A small-molecule ligand and the protein it binds are described below.
Small molecule (SMILES): CC(=O)N[C@H]1[C@H](O[C@H]2[C@H](O)[C@@H](NC(C)=O)CO[C@@H]2CO)O[C@H](CO)[C@@H](O)[C@@H]1O

Binding-site contacts:
Ligand atom C4 contacts residue ASN252 of chain 1.T at 4.3 Å.
Ligand atom O6 contacts residue PHE208 of chain 1.T at 4.0 Å.
Ligand atom C7 contacts residue ASN252 of chain 1.T at 4.0 Å.
Ligand atom O5 contacts residue ASN252 of chain 1.T at 2.4 Å (h-bond).
Ligand atom C8 contacts residue SER251 of chain 1.T at 3.4 Å.
Ligand atom C7 contacts residue SER251 of chain 1.T at 3.1 Å.
Ligand atom C5 contacts residue PHE208 of chain 1.T at 4.4 Å (hydrophobic).
Ligand atom O5 contacts residue PHE208 of chain 1.T at 3.5 Å.
Ligand atom C7 contacts residue ARG205 of chain 1.T at 4.4 Å.
Ligand atom O6 contacts residue SER207 of chain 1.T at 3.8 Å.
Ligand atom C8 contacts residue ARG205 of chain 1.T at 3.7 Å.
Ligand atom N2 contacts residue ASN252 of chain 1.T at 3.0 Å (h-bond).
Ligand atom O6 contacts residue ASP211 of chain 1.T at 3.9 Å.
Ligand atom C5 contacts residue ASN252 of chain 1.T at 3.7 Å.
Ligand atom N2 contacts residue ARG205 of chain 1.T at 4.0 Å.
Ligand atom C1 contacts residue ASN252 of chain 1.T at 1.4 Å.
Ligand atom C6 contacts residue PHE208 of chain 1.T at 4.0 Å (hydrophobic).
Ligand atom C3 contacts residue ASN252 of chain 1.T at 3.8 Å.
Ligand atom O7 contacts residue SER251 of chain 1.T at 2.5 Å (h-bond).
Ligand atom N2 contacts residue SER251 of chain 1.T at 4.1 Å.
Ligand atom C2 contacts residue ASN252 of chain 1.T at 2.5 Å.
Ligand atom C1 contacts residue PHE208 of chain 1.T at 4.4 Å (hydrophobic).

Sequence of chain 1.T:
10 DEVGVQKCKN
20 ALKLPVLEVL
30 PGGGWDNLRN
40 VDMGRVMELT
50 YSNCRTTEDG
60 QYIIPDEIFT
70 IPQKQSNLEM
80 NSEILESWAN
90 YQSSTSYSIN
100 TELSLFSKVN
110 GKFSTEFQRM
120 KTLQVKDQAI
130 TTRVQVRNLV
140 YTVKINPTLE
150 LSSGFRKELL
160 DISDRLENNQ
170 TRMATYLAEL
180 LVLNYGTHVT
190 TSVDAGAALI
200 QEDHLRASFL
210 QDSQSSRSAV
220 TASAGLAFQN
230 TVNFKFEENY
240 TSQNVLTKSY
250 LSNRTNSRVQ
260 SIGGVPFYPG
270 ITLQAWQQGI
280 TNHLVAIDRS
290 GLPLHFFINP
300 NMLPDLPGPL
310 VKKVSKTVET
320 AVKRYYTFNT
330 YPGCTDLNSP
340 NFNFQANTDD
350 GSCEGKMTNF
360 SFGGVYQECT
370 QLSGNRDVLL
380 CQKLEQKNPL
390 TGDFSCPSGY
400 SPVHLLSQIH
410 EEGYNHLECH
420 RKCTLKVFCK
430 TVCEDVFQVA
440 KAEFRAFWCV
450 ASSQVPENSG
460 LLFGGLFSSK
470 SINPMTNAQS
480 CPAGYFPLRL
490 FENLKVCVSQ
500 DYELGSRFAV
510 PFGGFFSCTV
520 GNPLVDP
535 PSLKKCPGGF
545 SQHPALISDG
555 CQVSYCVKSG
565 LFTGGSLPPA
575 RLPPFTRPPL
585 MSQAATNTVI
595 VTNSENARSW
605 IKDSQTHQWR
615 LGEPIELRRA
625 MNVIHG